Sequence of chain 1.A:
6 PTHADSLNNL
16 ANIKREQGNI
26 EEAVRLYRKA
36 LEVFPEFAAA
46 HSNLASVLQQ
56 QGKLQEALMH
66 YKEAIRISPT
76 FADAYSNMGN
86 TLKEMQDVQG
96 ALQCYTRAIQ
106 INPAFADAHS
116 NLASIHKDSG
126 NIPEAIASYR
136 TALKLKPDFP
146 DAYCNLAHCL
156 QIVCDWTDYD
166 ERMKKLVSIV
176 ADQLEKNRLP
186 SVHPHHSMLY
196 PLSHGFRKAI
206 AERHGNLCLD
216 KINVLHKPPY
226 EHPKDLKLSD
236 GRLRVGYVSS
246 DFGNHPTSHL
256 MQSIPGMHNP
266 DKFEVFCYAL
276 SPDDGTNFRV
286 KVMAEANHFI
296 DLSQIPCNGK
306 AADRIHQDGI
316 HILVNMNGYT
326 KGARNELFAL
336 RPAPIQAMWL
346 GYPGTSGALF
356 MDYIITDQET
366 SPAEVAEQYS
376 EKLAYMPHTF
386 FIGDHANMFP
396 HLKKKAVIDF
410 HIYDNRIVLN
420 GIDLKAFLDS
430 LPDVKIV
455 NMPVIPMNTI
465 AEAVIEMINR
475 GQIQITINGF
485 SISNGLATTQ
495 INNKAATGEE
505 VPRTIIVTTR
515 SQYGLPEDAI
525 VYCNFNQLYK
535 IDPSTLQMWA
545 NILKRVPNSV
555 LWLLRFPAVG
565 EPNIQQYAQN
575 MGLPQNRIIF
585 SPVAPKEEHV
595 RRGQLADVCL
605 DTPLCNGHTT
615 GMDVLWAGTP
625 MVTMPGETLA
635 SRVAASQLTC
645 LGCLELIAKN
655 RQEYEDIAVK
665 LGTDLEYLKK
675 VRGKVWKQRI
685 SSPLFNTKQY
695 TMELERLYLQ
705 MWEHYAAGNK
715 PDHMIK

This small molecule binds to this protein.
Small molecule (SMILES): CC(=O)N[C@@H]1[C@@H](O)[C@H](O)[C@@H](CO)S[C@@H]1OP(=O)(O)OP(=O)(O)OC[C@H]1O[C@@H](n2ccc(=O)[nH]c2=O)[C@H](O)[C@@H]1O

Binding-site contacts:
Ligand atom O4 contacts residue LEU558 of chain 1.A at 3.5 Å.
Ligand atom O2B contacts residue THR614 of chain 1.A at 3.1 Å (h-bond).
Ligand atom N2' contacts residue HIS612 of chain 1.A at 3.1 Å (h-bond).
Ligand atom O7' contacts residue SER9 of chain 1.B at 3.2 Å.
Ligand atom O2 contacts residue ALA588 of chain 1.A at 3.5 Å (h-bond).
Ligand atom O4 contacts residue ALA588 of chain 1.A at 2.9 Å (h-bond).
Ligand atom O3' contacts residue HIS612 of chain 1.A at 3.2 Å (h-bond).
Ligand atom O3B contacts residue LYS590 of chain 1.A at 2.9 Å (salt-bridge).
Ligand atom C2B contacts residue ASP617 of chain 1.A at 3.4 Å.
Ligand atom O2B contacts residue THR613 of chain 1.A at 2.8 Å (h-bond).
Ligand atom C4 contacts residue HIS593 of chain 1.A at 3.4 Å.
Ligand atom C5' contacts residue THR613 of chain 1.A at 3.1 Å.
Ligand atom N3 contacts residue ALA588 of chain 1.A at 2.7 Å (h-bond).
Ligand atom O4' contacts residue LEU345 of chain 1.A at 2.6 Å (h-bond).
Ligand atom O6' contacts residue THR252 of chain 1.A at 2.8 Å (h-bond).
Ligand atom O4 contacts residue VAL587 of chain 1.A at 3.5 Å.
Ligand atom O4B contacts residue THR6 of chain 1.B at 3.3 Å.
Ligand atom C8' contacts residue TYR533 of chain 1.A at 3.5 Å (hydrophobic).
Ligand atom O1B contacts residue LYS534 of chain 1.A at 2.7 Å (salt-bridge).
Ligand atom C4' contacts residue GLY346 of chain 1.A at 3.5 Å.
Ligand atom O2 contacts residue LYS590 of chain 1.A at 3.5 Å.
Ligand atom O4 contacts residue ARG596 of chain 1.A at 3.1 Å (salt-bridge).
Ligand atom N1 contacts residue HIS593 of chain 1.A at 3.5 Å.
Ligand atom O2' contacts residue ASP617 of chain 1.A at 2.6 Å (salt-bridge).
Ligand atom C3' contacts residue HIS612 of chain 1.A at 3.6 Å.
Ligand atom S5' contacts residue THR613 of chain 1.A at 3.4 Å (h-bond).
Ligand atom O3' contacts residue PRO348 of chain 1.A at 3.6 Å.
Ligand atom C6' contacts residue THR252 of chain 1.A at 3.5 Å.
Ligand atom O2' contacts residue HIS593 of chain 1.A at 3.4 Å.
Ligand atom C8' contacts residue CYS609 of chain 1.A at 3.5 Å (hydrophobic).
Ligand atom O2B contacts residue HIS612 of chain 1.A at 2.8 Å (h-bond).
Ligand atom O1A contacts residue SER9 of chain 1.B at 2.8 Å (h-bond).
Ligand atom O3B contacts residue PRO251 of chain 1.A at 3.5 Å.
Ligand atom C5 contacts residue HIS593 of chain 1.A at 3.4 Å.
Ligand atom O1' contacts residue THR613 of chain 1.A at 3.2 Å (h-bond).
Ligand atom O7' contacts residue HIS190 of chain 1.A at 3.3 Å (h-bond).
Ligand atom C2 contacts residue ALA588 of chain 1.A at 3.5 Å (hydrophobic).
Ligand atom N3 contacts residue HIS593 of chain 1.A at 3.2 Å.
Ligand atom O2A contacts residue GLN531 of chain 1.A at 2.8 Å (h-bond).
Ligand atom O2' contacts residue LYS590 of chain 1.A at 2.8 Å (salt-bridge).

Sequence of chain 1.B:
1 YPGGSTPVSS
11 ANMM